Sequence of chain 1.A:
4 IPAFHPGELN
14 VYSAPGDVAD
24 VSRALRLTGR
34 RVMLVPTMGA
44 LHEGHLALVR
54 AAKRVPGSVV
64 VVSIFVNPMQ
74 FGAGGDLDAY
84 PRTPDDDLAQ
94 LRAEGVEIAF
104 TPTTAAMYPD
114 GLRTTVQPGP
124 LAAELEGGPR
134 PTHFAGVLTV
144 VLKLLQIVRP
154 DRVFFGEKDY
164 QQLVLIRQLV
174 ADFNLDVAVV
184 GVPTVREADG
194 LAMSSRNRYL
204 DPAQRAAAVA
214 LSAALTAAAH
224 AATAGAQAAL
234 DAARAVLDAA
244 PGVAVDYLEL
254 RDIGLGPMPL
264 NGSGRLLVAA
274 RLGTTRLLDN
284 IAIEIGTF

Binding-site contacts:
Ligand atom CAC contacts residue VAL144 of chain 1.A at 3.7 Å (hydrophobic).
Ligand atom CAF contacts residue VAL144 of chain 1.A at 4.3 Å (hydrophobic).
Ligand atom CAC contacts residue VAL143 of chain 1.A at 3.9 Å (hydrophobic).
Ligand atom CAD contacts residue VAL140 of chain 1.A at 4.0 Å (hydrophobic).
Ligand atom CAI contacts residue MET41 of chain 1.A at 3.7 Å (hydrophobic).
Ligand atom CAG contacts residue MET41 of chain 1.A at 3.0 Å (hydrophobic).
Ligand atom OAB contacts residue HIS48 of chain 1.A at 3.0 Å (h-bond).
Ligand atom CAE contacts residue MET41 of chain 1.A at 4.1 Å (hydrophobic).
Ligand atom OAA contacts residue HIS48 of chain 1.A at 3.7 Å.
Ligand atom CAK contacts residue THR40 of chain 1.A at 3.9 Å.
Ligand atom CAI contacts residue SO41 of chain 1.E at 3.7 Å.
Ligand atom OAB contacts residue MET41 of chain 1.A at 2.9 Å (h-bond).
Ligand atom CAD contacts residue PHE158 of chain 1.A at 4.1 Å (hydrophobic).
Ligand atom CAC contacts residue PRO39 of chain 1.A at 3.9 Å (hydrophobic).
Ligand atom CAI contacts residue BZ31 of chain 1.D at 4.2 Å.
Ligand atom OAH contacts residue GLN165 of chain 1.A at 3.7 Å.
Ligand atom CAI contacts residue THR40 of chain 1.A at 4.1 Å.
Ligand atom CAJ contacts residue THR40 of chain 1.A at 3.9 Å.
Ligand atom CAI contacts residue HIS48 of chain 1.A at 3.7 Å.
Ligand atom CAG contacts residue PRO39 of chain 1.A at 3.3 Å (hydrophobic).
Ligand atom CAF contacts residue PHE158 of chain 1.A at 4.0 Å (hydrophobic).
Ligand atom CAD contacts residue VAL144 of chain 1.A at 3.2 Å (hydrophobic).
Ligand atom OAH contacts residue PRO39 of chain 1.A at 4.4 Å.
Ligand atom CAL contacts residue GLN165 of chain 1.A at 4.0 Å.
Ligand atom CAJ contacts residue PRO39 of chain 1.A at 3.9 Å (hydrophobic).
Ligand atom CAG contacts residue THR40 of chain 1.A at 3.0 Å.
Ligand atom OAB contacts residue THR40 of chain 1.A at 3.5 Å.
Ligand atom OAB contacts residue SO41 of chain 1.E at 4.0 Å.
Ligand atom CAF contacts residue VAL140 of chain 1.A at 4.1 Å (hydrophobic).
Ligand atom CAE contacts residue THR40 of chain 1.A at 3.9 Å.
Ligand atom CAF contacts residue GLN165 of chain 1.A at 3.5 Å.
Ligand atom CAK contacts residue PRO39 of chain 1.A at 3.5 Å (hydrophobic).
Ligand atom CAE contacts residue PRO39 of chain 1.A at 3.7 Å (hydrophobic).
Ligand atom CAJ contacts residue MET41 of chain 1.A at 3.7 Å (hydrophobic).
Ligand atom CAC contacts residue LEU147 of chain 1.A at 4.5 Å (hydrophobic).
Ligand atom CAD contacts residue VAL143 of chain 1.A at 4.3 Å (hydrophobic).
Ligand atom CAL contacts residue PRO39 of chain 1.A at 4.2 Å (hydrophobic).
Ligand atom OAA contacts residue BZ31 of chain 1.D at 3.3 Å.
Ligand atom OAA contacts residue SO41 of chain 1.E at 2.7 Å (h-bond).
Ligand atom CAK contacts residue MET41 of chain 1.A at 3.8 Å (hydrophobic).

This protein binds this small molecule.
Small molecule (SMILES): O=C(O)c1cc2ccccc2o1